Sequence of chain 1.D:
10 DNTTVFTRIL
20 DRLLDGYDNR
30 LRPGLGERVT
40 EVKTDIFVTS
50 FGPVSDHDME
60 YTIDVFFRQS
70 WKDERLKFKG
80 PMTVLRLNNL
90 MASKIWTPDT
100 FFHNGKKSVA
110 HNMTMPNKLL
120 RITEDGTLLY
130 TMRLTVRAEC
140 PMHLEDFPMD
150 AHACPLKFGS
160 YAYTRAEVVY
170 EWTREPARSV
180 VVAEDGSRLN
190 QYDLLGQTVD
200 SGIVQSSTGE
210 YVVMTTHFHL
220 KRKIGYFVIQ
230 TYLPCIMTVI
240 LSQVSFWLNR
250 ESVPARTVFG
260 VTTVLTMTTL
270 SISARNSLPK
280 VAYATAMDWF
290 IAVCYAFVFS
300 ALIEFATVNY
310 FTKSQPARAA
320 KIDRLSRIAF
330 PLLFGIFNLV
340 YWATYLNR

Binding-site contacts:
Ligand atom C6 contacts residue ASN111 of chain 1.D at 4.3 Å.
Ligand atom C2 contacts residue ASP89 of chain 1.C at 4.1 Å.
Ligand atom C7 contacts residue ASP89 of chain 1.C at 3.6 Å.
Ligand atom C8 contacts residue ASP89 of chain 1.C at 3.3 Å.
Ligand atom C3 contacts residue ASN111 of chain 1.D at 3.8 Å.
Ligand atom O6 contacts residue ASP89 of chain 1.C at 4.3 Å.
Ligand atom C3 contacts residue ASP89 of chain 1.C at 4.0 Å.
Ligand atom C7 contacts residue ASN111 of chain 1.D at 3.6 Å.
Ligand atom C6 contacts residue PRO115 of chain 1.D at 3.7 Å (hydrophobic).
Ligand atom C5 contacts residue PRO115 of chain 1.D at 3.8 Å (hydrophobic).
Ligand atom O7 contacts residue ASN111 of chain 1.D at 3.4 Å (h-bond).
Ligand atom C4 contacts residue ASN111 of chain 1.D at 4.2 Å.
Ligand atom O5 contacts residue ASN111 of chain 1.D at 2.4 Å (h-bond).
Ligand atom C1 contacts residue PRO115 of chain 1.D at 4.1 Å (hydrophobic).
Ligand atom O5 contacts residue PRO115 of chain 1.D at 3.8 Å.
Ligand atom C5 contacts residue ASN111 of chain 1.D at 3.6 Å.
Ligand atom C6 contacts residue MET114 of chain 1.D at 4.4 Å (hydrophobic).
Ligand atom C1 contacts residue ASN111 of chain 1.D at 1.4 Å.
Ligand atom N2 contacts residue ASN111 of chain 1.D at 2.9 Å (h-bond).
Ligand atom C2 contacts residue ASN111 of chain 1.D at 2.5 Å.
Ligand atom O3 contacts residue ASP89 of chain 1.C at 3.7 Å.
Ligand atom N2 contacts residue ASP89 of chain 1.C at 3.0 Å (salt-bridge).

Sequence of chain 1.C:
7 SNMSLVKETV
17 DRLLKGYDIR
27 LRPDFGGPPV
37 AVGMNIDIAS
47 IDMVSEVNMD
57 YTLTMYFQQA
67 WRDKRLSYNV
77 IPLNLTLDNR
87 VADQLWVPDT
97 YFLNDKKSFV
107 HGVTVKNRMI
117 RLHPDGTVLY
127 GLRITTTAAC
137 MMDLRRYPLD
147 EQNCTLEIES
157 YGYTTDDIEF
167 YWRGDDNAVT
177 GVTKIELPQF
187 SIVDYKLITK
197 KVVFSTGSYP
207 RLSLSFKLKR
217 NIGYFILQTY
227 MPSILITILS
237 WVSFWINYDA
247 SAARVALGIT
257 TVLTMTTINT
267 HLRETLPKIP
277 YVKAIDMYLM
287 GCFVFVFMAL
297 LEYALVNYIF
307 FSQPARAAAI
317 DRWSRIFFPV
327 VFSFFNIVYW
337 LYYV

A small-molecule ligand and the protein it binds are described below.
Small molecule (SMILES): CC(=O)N[C@H]1[C@H](O[C@H]2[C@H](O)[C@@H](NC(C)=O)CO[C@@H]2CO)O[C@H](CO)[C@@H](O[C@@H]2O[C@H](CO)[C@@H](O)[C@H](O)[C@@H]2O)[C@@H]1O